A protein and the small-molecule ligand that binds it are described below.
Small molecule (SMILES): CC1=C([C@@H]2C[C@H](C)C(=O)O2)CC[C@]23CCCN=C2CC/C=C(\C)[C@@H]2O[C@@H](CC[C@H](O)/C(C)=C/[C@@H]13)C[C@H]2C

Binding-site contacts:
Ligand atom O43 contacts residue ILE127 of chain 1.C at 3.2 Å.
Ligand atom C30 contacts residue SER154 of chain 1.D at 3.5 Å.
Ligand atom C38 contacts residue TRP155 of chain 1.D at 3.5 Å (hydrophobic).
Ligand atom C3 contacts residue TYR64 of chain 1.C at 3.3 Å (hydrophobic).
Ligand atom N31 contacts residue TRP155 of chain 1.D at 2.9 Å (h-bond).
Ligand atom C47 contacts residue TYR203 of chain 1.D at 3.2 Å (hydrophobic).
Ligand atom O1 contacts residue TYR196 of chain 1.D at 3.3 Å (h-bond).
Ligand atom O6 contacts residue LYS151 of chain 1.D at 3.2 Å (salt-bridge).
Ligand atom C30 contacts residue TRP155 of chain 1.D at 3.2 Å (hydrophobic).
Ligand atom C28 contacts residue TYR196 of chain 1.D at 3.4 Å (hydrophobic).
Ligand atom C33 contacts residue TRP155 of chain 1.D at 3.6 Å (hydrophobic).
Ligand atom C21 contacts residue CYS199 of chain 1.D at 3.9 Å (hydrophobic).
Ligand atom C18 contacts residue CYS198 of chain 1.D at 3.7 Å (hydrophobic).
Ligand atom C30 contacts residue TYR203 of chain 1.D at 3.9 Å (hydrophobic).
Ligand atom C15 contacts residue TYR196 of chain 1.D at 3.8 Å (hydrophobic).
Ligand atom C21 contacts residue CYS198 of chain 1.D at 3.6 Å (hydrophobic).
Ligand atom C35 contacts residue ILE127 of chain 1.C at 3.6 Å (hydrophobic).
Ligand atom C34 contacts residue TRP155 of chain 1.D at 3.3 Å (hydrophobic).
Ligand atom C18 contacts residue TYR196 of chain 1.D at 3.8 Å (hydrophobic).
Ligand atom C35 contacts residue TRP155 of chain 1.D at 3.5 Å (hydrophobic).
Ligand atom C3 contacts residue SER176 of chain 1.C at 3.9 Å.
Ligand atom C9 contacts residue TYR101 of chain 1.D at 3.6 Å (hydrophobic).
Ligand atom C9 contacts residue TYR64 of chain 1.C at 3.7 Å (hydrophobic).
Ligand atom C13 contacts residue TYR64 of chain 1.C at 3.6 Å (hydrophobic).
Ligand atom C10 contacts residue TRP155 of chain 1.D at 3.7 Å (hydrophobic).
Ligand atom C7 contacts residue TYR101 of chain 1.D at 3.6 Å (hydrophobic).
Ligand atom C46 contacts residue TYR101 of chain 1.D at 3.4 Å (hydrophobic).
Ligand atom C37 contacts residue ILE127 of chain 1.C at 3.7 Å (hydrophobic).
Ligand atom O20 contacts residue CYS198 of chain 1.D at 3.9 Å.
Ligand atom C49 contacts residue VAL117 of chain 1.C at 3.6 Å (hydrophobic).
Ligand atom C36 contacts residue ILE127 of chain 1.C at 3.6 Å (hydrophobic).
Ligand atom C17 contacts residue TYR196 of chain 1.D at 3.6 Å (hydrophobic).
Ligand atom C38 contacts residue VAL156 of chain 1.D at 3.7 Å (hydrophobic).
Ligand atom C14 contacts residue SER176 of chain 1.C at 3.9 Å.
Ligand atom C7 contacts residue GLN47 of chain 1.C at 3.5 Å.
Ligand atom C14 contacts residue TYR196 of chain 1.D at 3.9 Å (hydrophobic).
Ligand atom C36 contacts residue TRP155 of chain 1.D at 3.6 Å (hydrophobic).
Ligand atom C32 contacts residue TRP155 of chain 1.D at 3.9 Å (hydrophobic).
Ligand atom C8 contacts residue TYR64 of chain 1.C at 3.7 Å (hydrophobic).
Ligand atom C8 contacts residue TYR196 of chain 1.D at 3.9 Å (hydrophobic).

Sequence of chain 1.C:
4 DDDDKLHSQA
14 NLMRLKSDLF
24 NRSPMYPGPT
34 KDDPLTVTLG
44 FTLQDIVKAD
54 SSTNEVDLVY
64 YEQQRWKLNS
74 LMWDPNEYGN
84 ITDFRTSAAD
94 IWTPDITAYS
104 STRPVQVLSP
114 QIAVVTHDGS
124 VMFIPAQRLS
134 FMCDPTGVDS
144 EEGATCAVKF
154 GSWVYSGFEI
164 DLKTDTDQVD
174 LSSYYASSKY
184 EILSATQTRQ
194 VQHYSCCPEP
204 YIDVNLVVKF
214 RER

Sequence of chain 1.D:
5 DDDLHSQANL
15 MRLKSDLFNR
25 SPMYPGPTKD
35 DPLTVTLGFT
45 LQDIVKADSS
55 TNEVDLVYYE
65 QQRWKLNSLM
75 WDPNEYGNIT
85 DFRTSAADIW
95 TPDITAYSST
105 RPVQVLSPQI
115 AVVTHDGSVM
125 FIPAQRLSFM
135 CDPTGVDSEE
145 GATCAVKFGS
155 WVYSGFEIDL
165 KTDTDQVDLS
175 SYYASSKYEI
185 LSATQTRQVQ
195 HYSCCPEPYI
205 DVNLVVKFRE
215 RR